Binding-site contacts:
Ligand atom O5 contacts residue ASN11 of chain 2.C at 2.5 Å (h-bond).
Ligand atom C6 contacts residue ASN11 of chain 2.C at 3.3 Å.
Ligand atom C5 contacts residue ASN11 of chain 2.C at 3.3 Å.
Ligand atom O6 contacts residue ASN11 of chain 2.C at 3.7 Å.
Ligand atom C4 contacts residue ASN11 of chain 2.C at 3.9 Å.
Ligand atom N2 contacts residue ASN11 of chain 2.C at 3.5 Å (h-bond).
Ligand atom C2 contacts residue ASN11 of chain 2.C at 2.7 Å.
Ligand atom C3 contacts residue ASN11 of chain 2.C at 3.8 Å.
Ligand atom C1 contacts residue ASN11 of chain 2.C at 1.5 Å.

Sequence of chain 2.C:
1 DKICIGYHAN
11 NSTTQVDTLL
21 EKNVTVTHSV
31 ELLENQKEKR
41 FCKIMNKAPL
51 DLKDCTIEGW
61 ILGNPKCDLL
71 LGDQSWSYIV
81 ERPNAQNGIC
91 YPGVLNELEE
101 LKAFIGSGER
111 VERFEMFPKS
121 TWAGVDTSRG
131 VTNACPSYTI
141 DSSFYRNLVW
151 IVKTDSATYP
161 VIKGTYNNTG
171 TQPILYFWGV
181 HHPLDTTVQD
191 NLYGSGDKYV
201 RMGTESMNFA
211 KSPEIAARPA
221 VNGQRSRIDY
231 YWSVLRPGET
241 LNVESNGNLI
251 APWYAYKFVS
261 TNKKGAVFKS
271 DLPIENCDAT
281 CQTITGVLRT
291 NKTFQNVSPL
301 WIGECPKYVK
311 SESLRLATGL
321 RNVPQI

This small molecule binds to this protein.
Small molecule (SMILES): CC(=O)N[C@@H]1[C@@H](O)[C@H](O)[C@@H](CO)O[C@H]1O